Binding-site contacts:
Ligand atom C1 contacts residue VAL449 of chain 1.A at 4.2 Å (hydrophobic).
Ligand atom O6 contacts residue VAL449 of chain 1.A at 3.9 Å.
Ligand atom N2 contacts residue ASN446 of chain 1.A at 2.9 Å (h-bond).
Ligand atom C1 contacts residue ASN446 of chain 1.A at 1.4 Å.
Ligand atom C6 contacts residue VAL449 of chain 1.A at 4.1 Å (hydrophobic).
Ligand atom C2 contacts residue ASN446 of chain 1.A at 2.3 Å.
Ligand atom C4 contacts residue ASN446 of chain 1.A at 4.1 Å.
Ligand atom C5 contacts residue ASN446 of chain 1.A at 3.6 Å.
Ligand atom O5 contacts residue ASN446 of chain 1.A at 2.3 Å (h-bond).
Ligand atom C1 contacts residue THR448 of chain 1.A at 3.9 Å.
Ligand atom O5 contacts residue THR448 of chain 1.A at 4.2 Å.
Ligand atom C7 contacts residue ASN446 of chain 1.A at 3.3 Å.
Ligand atom C3 contacts residue ASN446 of chain 1.A at 3.7 Å.
Ligand atom O5 contacts residue VAL449 of chain 1.A at 3.5 Å.
Ligand atom C5 contacts residue VAL449 of chain 1.A at 4.3 Å (hydrophobic).
Ligand atom C5 contacts residue THR448 of chain 1.A at 4.3 Å.
Ligand atom O7 contacts residue ASN446 of chain 1.A at 3.3 Å (h-bond).

The small molecule below binds the protein below.
Small molecule (SMILES): CC(=O)N[C@@H]1[C@@H](O)[C@H](O)[C@@H](CO)O[C@H]1O

Sequence of chain 1.A:
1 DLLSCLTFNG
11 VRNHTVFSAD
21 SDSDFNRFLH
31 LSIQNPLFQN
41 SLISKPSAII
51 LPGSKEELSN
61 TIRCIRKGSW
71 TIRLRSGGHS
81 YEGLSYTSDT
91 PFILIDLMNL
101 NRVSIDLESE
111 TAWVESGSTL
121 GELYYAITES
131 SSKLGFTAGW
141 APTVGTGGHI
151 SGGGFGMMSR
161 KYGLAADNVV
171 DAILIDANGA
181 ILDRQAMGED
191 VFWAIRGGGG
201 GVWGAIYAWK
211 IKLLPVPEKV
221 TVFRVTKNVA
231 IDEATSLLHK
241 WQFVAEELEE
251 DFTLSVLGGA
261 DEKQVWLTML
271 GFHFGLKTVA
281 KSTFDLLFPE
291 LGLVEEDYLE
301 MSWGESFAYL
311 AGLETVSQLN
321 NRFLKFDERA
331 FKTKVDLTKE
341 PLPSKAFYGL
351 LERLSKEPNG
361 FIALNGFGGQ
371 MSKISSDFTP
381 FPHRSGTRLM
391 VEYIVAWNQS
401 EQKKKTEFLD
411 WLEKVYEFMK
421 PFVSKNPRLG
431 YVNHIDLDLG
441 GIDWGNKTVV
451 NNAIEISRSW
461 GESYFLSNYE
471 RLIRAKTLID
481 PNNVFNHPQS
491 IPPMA